A protein and the small-molecule ligand that binds it are described below.
Small molecule (SMILES): CC(=O)N[C@H]1[C@H](O[C@H]2[C@H](O)[C@@H](NC(C)=O)CO[C@@H]2CO)O[C@H](CO)[C@@H](O)[C@@H]1O

Binding-site contacts:
Ligand atom O7 contacts residue ASN229 of chain 1.D at 3.3 Å (h-bond).
Ligand atom C8 contacts residue THR231 of chain 1.D at 4.3 Å.
Ligand atom O6 contacts residue GLU232 of chain 1.D at 3.1 Å (salt-bridge).
Ligand atom C8 contacts residue GLN227 of chain 1.D at 3.9 Å.
Ligand atom O7 contacts residue LYS267 of chain 1.D at 3.1 Å (salt-bridge).
Ligand atom C2 contacts residue ILE194 of chain 1.D at 4.5 Å (hydrophobic).
Ligand atom C5 contacts residue ASN229 of chain 1.D at 3.6 Å.
Ligand atom C7 contacts residue ILE194 of chain 1.D at 3.8 Å (hydrophobic).
Ligand atom O7 contacts residue THR231 of chain 1.D at 4.2 Å.
Ligand atom C7 contacts residue ASN229 of chain 1.D at 3.3 Å.
Ligand atom C1 contacts residue ILE194 of chain 1.D at 4.1 Å (hydrophobic).
Ligand atom C2 contacts residue ASN229 of chain 1.D at 2.5 Å.
Ligand atom C7 contacts residue LYS267 of chain 1.D at 4.2 Å.
Ligand atom N2 contacts residue ILE194 of chain 1.D at 3.6 Å.
Ligand atom N2 contacts residue ASN229 of chain 1.D at 2.9 Å (h-bond).
Ligand atom C1 contacts residue ASN229 of chain 1.D at 1.4 Å.
Ligand atom O7 contacts residue GLN227 of chain 1.D at 3.6 Å.
Ligand atom C6 contacts residue GLU232 of chain 1.D at 4.2 Å.
Ligand atom C3 contacts residue ASN229 of chain 1.D at 3.8 Å.
Ligand atom C8 contacts residue THR188 of chain 1.D at 3.8 Å.
Ligand atom C4 contacts residue ASN229 of chain 1.D at 4.2 Å.
Ligand atom C8 contacts residue ILE194 of chain 1.D at 3.7 Å (hydrophobic).
Ligand atom O5 contacts residue ASN229 of chain 1.D at 2.3 Å (h-bond).
Ligand atom C5 contacts residue THR231 of chain 1.D at 4.0 Å.
Ligand atom O5 contacts residue THR231 of chain 1.D at 3.9 Å.
Ligand atom C6 contacts residue THR231 of chain 1.D at 4.4 Å.
Ligand atom C1 contacts residue THR231 of chain 1.D at 3.6 Å.
Ligand atom O6 contacts residue THR231 of chain 1.D at 3.8 Å.
Ligand atom C7 contacts residue GLN227 of chain 1.D at 4.1 Å.

Sequence of chain 1.D:
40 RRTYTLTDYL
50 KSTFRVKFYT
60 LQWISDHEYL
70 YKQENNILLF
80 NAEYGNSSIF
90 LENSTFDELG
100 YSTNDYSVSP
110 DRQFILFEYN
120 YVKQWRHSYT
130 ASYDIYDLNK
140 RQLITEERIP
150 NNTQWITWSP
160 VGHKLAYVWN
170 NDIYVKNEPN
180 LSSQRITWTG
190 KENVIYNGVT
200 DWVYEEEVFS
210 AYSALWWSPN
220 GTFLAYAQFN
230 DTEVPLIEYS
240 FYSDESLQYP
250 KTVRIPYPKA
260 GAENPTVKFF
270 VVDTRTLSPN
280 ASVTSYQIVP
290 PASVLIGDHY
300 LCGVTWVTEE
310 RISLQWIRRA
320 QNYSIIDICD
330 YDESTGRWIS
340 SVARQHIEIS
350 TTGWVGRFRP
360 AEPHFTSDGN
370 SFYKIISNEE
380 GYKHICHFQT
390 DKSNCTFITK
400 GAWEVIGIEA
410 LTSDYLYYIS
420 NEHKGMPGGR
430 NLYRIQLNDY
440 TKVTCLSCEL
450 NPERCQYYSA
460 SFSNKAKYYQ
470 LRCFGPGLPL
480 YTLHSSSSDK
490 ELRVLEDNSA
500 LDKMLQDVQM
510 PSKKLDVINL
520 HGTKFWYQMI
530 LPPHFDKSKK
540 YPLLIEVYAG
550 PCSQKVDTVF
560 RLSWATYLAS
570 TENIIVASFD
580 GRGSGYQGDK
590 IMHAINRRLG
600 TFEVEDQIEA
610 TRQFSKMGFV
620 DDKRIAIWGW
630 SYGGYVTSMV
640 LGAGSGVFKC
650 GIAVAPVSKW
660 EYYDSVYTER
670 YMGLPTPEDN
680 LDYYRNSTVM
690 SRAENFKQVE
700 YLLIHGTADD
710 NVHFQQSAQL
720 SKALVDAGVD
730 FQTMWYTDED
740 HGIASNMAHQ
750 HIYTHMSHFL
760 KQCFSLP